A protein and the small-molecule ligand that binds it are described below.
Small molecule (SMILES): N[C@@H](Cc1nnc[nH]1)C(=O)O

Sequence of chain 14.A:
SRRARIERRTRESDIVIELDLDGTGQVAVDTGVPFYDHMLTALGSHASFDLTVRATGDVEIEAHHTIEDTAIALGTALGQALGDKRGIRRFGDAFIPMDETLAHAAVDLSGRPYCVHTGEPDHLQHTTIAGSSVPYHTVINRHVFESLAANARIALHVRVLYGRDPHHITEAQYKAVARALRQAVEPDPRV

Binding-site contacts:
Ligand atom O9 contacts residue MET113 of chain 3.A at 4.3 Å.
Ligand atom C4 contacts residue MET113 of chain 3.A at 4.3 Å (hydrophobic).
Ligand atom C1 contacts residue MET113 of chain 3.A at 3.5 Å (hydrophobic).
Ligand atom C1 contacts residue GLU83 of chain 14.A at 4.1 Å.
Ligand atom N11 contacts residue MET113 of chain 3.A at 3.5 Å.
Ligand atom C1 contacts residue HIS182 of chain 3.A at 3.5 Å.
Ligand atom C1 contacts residue HIS80 of chain 14.A at 3.7 Å.
Ligand atom N10 contacts residue GLU186 of chain 3.A at 3.9 Å.
Ligand atom C1 contacts residue HIS79 of chain 14.A at 3.1 Å.
Ligand atom C1 contacts residue MN1 of chain 3.C at 3.3 Å.
Ligand atom C3 contacts residue MN1 of chain 3.C at 4.3 Å.
Ligand atom C7 contacts residue ARG127 of chain 9.A at 3.7 Å.
Ligand atom N2 contacts residue HIS183 of chain 3.A at 3.5 Å (h-bond).
Ligand atom C3 contacts residue MET113 of chain 3.A at 3.5 Å (hydrophobic).
Ligand atom N2 contacts residue MN1 of chain 14.B at 2.3 Å.
Ligand atom N10 contacts residue HIS80 of chain 14.A at 3.4 Å (h-bond).
Ligand atom C1 contacts residue MN1 of chain 14.B at 3.2 Å.
Ligand atom C4 contacts residue MN1 of chain 14.B at 3.9 Å.
Ligand atom N6 contacts residue GLU27 of chain 14.A at 4.3 Å.
Ligand atom N11 contacts residue HIS182 of chain 3.A at 3.1 Å (h-bond).
Ligand atom C4 contacts residue ARG127 of chain 9.A at 3.3 Å.
Ligand atom N2 contacts residue HIS79 of chain 14.A at 3.1 Å (h-bond).
Ligand atom N2 contacts residue GLU83 of chain 14.A at 3.1 Å (salt-bridge).
Ligand atom C3 contacts residue MN1 of chain 14.B at 3.4 Å.
Ligand atom C3 contacts residue GLU83 of chain 14.A at 3.5 Å.
Ligand atom N2 contacts residue HIS80 of chain 14.A at 4.3 Å.
Ligand atom N2 contacts residue MET113 of chain 3.A at 3.5 Å.
Ligand atom N11 contacts residue MN1 of chain 3.C at 2.2 Å.
Ligand atom N6 contacts residue ASP84 of chain 14.A at 4.1 Å.
Ligand atom N11 contacts residue GLU186 of chain 3.A at 3.1 Å (salt-bridge).
Ligand atom N11 contacts residue HIS80 of chain 14.A at 3.0 Å (h-bond).
Ligand atom O9 contacts residue ARG127 of chain 9.A at 3.0 Å (salt-bridge).
Ligand atom C5 contacts residue ARG127 of chain 9.A at 3.5 Å.
Ligand atom C1 contacts residue GLU186 of chain 3.A at 4.0 Å.
Ligand atom N6 contacts residue HIS80 of chain 14.A at 4.0 Å.
Ligand atom C3 contacts residue HIS80 of chain 14.A at 4.2 Å.
Ligand atom N10 contacts residue MET113 of chain 3.A at 3.5 Å.
Ligand atom C4 contacts residue GLU83 of chain 14.A at 3.4 Å.
Ligand atom N10 contacts residue MN1 of chain 3.C at 3.1 Å.
Ligand atom C1 contacts residue HIS183 of chain 3.A at 3.7 Å.

Sequence of chain 9.A:
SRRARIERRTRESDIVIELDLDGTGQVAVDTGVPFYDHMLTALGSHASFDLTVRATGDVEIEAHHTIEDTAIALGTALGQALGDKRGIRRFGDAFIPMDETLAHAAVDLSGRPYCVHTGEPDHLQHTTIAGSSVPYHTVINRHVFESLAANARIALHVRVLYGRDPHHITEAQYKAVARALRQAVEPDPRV

Sequence of chain 3.A:
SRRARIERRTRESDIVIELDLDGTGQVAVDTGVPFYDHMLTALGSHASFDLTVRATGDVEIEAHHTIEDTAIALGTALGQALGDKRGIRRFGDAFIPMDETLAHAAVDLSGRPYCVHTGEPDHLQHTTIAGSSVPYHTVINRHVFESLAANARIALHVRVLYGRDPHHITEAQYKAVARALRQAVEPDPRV